The small molecule below binds the protein below.
Small molecule (SMILES): CC(C)NC(=O)COc1cccc(-c2nc(Nc3ccc4[nH]ncc4c3)c3ccccc3n2)c1

Binding-site contacts:
Ligand atom C15 contacts residue VAL52 of chain 1.A at 3.9 Å (hydrophobic).
Ligand atom N3 contacts residue VAL52 of chain 1.A at 4.0 Å.
Ligand atom N4 contacts residue HIS114 of chain 1.A at 3.9 Å.
Ligand atom C15 contacts residue ASP174 of chain 1.A at 3.6 Å.
Ligand atom C3 contacts residue LEU44 of chain 1.A at 3.6 Å (hydrophobic).
Ligand atom C10 contacts residue LEU44 of chain 1.A at 3.6 Å (hydrophobic).
Ligand atom C22 contacts residue VAL65 of chain 1.A at 3.6 Å (hydrophobic).
Ligand atom C19 contacts residue ILE173 of chain 1.A at 3.8 Å (hydrophobic).
Ligand atom N5 contacts residue VAL65 of chain 1.A at 3.5 Å.
Ligand atom C24 contacts residue VAL65 of chain 1.A at 3.8 Å (hydrophobic).
Ligand atom C25 contacts residue VAL65 of chain 1.A at 3.7 Å (hydrophobic).
Ligand atom N5 contacts residue HIS114 of chain 1.A at 3.7 Å.
Ligand atom C12 contacts residue VAL52 of chain 1.A at 3.7 Å (hydrophobic).
Ligand atom N4 contacts residue VAL65 of chain 1.A at 3.5 Å.
Ligand atom N2 contacts residue VAL52 of chain 1.A at 3.9 Å.
Ligand atom N5 contacts residue VAL115 of chain 1.A at 2.8 Å (h-bond).
Ligand atom C24 contacts residue PHE112 of chain 1.A at 3.9 Å (hydrophobic).
Ligand atom N4 contacts residue VAL115 of chain 1.A at 3.5 Å (h-bond).
Ligand atom C4 contacts residue LEU44 of chain 1.A at 3.1 Å (hydrophobic).
Ligand atom C18 contacts residue VAL52 of chain 1.A at 3.8 Å (hydrophobic).
Ligand atom C16 contacts residue VAL52 of chain 1.A at 3.5 Å (hydrophobic).
Ligand atom N4 contacts residue GLU113 of chain 1.A at 2.8 Å (salt-bridge).
Ligand atom N4 contacts residue ILE94 of chain 1.A at 3.7 Å.
Ligand atom C25 contacts residue VAL115 of chain 1.A at 3.8 Å (hydrophobic).
Ligand atom C23 contacts residue ILE94 of chain 1.A at 3.9 Å (hydrophobic).
Ligand atom C5 contacts residue LEU44 of chain 1.A at 3.4 Å (hydrophobic).
Ligand atom O1 contacts residue LEU44 of chain 1.A at 3.0 Å (h-bond).
Ligand atom C2 contacts residue ASP119 of chain 1.A at 4.0 Å.
Ligand atom C18 contacts residue ILE173 of chain 1.A at 3.7 Å (hydrophobic).
Ligand atom C15 contacts residue SER50 of chain 1.A at 3.5 Å.
Ligand atom C21 contacts residue VAL65 of chain 1.A at 3.7 Å (hydrophobic).
Ligand atom N3 contacts residue ILE173 of chain 1.A at 3.6 Å.
Ligand atom C22 contacts residue GLU113 of chain 1.A at 3.8 Å.
Ligand atom C17 contacts residue VAL52 of chain 1.A at 3.4 Å (hydrophobic).
Ligand atom C14 contacts residue SER50 of chain 1.A at 3.7 Å.
Ligand atom N5 contacts residue GLU113 of chain 1.A at 3.7 Å.
Ligand atom O contacts residue LEU44 of chain 1.A at 3.7 Å.
Ligand atom C19 contacts residue VAL65 of chain 1.A at 3.9 Å (hydrophobic).
Ligand atom C23 contacts residue PHE112 of chain 1.A at 3.6 Å (hydrophobic).
Ligand atom C23 contacts residue VAL65 of chain 1.A at 3.8 Å (hydrophobic).

Sequence of chain 1.A:
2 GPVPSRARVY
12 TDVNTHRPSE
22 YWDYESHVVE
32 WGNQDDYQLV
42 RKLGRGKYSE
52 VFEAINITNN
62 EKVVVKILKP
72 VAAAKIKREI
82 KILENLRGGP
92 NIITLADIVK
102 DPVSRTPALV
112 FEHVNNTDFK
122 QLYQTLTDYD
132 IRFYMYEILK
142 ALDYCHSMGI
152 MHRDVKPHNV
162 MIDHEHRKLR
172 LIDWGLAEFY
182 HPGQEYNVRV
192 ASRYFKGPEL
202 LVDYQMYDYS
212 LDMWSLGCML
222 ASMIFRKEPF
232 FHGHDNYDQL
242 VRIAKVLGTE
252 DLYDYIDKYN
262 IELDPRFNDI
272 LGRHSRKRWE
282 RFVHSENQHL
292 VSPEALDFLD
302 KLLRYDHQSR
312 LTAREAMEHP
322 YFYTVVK